The small molecule below binds the protein below.
Small molecule (SMILES): CC(=O)N[C@@H]1[C@@H](O)[C@H](O)[C@@H](CO)O[C@H]1O

Sequence of chain 1.A:
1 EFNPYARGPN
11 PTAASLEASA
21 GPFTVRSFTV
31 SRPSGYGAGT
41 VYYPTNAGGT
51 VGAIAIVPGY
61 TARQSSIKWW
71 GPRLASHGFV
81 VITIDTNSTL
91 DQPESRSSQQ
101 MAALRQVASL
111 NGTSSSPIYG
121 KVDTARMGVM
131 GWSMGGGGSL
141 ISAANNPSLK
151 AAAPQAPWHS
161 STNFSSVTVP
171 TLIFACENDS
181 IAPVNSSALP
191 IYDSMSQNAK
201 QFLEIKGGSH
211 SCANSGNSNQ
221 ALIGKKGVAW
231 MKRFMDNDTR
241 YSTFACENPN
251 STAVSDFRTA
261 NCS

Binding-site contacts:
Ligand atom C6 contacts residue SER165 of chain 1.A at 4.0 Å.
Ligand atom N2 contacts residue ASN163 of chain 1.A at 3.0 Å (h-bond).
Ligand atom C4 contacts residue ASN163 of chain 1.A at 4.1 Å.
Ligand atom C2 contacts residue ASN163 of chain 1.A at 2.4 Å.
Ligand atom C3 contacts residue ASN163 of chain 1.A at 3.8 Å.
Ligand atom C1 contacts residue ASN163 of chain 1.A at 1.4 Å.
Ligand atom C8 contacts residue SER194 of chain 1.A at 4.5 Å.
Ligand atom C7 contacts residue ASN163 of chain 1.A at 3.5 Å.
Ligand atom C8 contacts residue ASN163 of chain 1.A at 4.4 Å.
Ligand atom C5 contacts residue SER165 of chain 1.A at 3.5 Å.
Ligand atom O7 contacts residue ASN163 of chain 1.A at 3.8 Å.
Ligand atom O5 contacts residue SER165 of chain 1.A at 3.6 Å (h-bond).
Ligand atom C1 contacts residue SER165 of chain 1.A at 3.6 Å.
Ligand atom O5 contacts residue ASN163 of chain 1.A at 2.2 Å (h-bond).
Ligand atom C5 contacts residue ASN163 of chain 1.A at 3.5 Å.